Sequence of chain 1.C:
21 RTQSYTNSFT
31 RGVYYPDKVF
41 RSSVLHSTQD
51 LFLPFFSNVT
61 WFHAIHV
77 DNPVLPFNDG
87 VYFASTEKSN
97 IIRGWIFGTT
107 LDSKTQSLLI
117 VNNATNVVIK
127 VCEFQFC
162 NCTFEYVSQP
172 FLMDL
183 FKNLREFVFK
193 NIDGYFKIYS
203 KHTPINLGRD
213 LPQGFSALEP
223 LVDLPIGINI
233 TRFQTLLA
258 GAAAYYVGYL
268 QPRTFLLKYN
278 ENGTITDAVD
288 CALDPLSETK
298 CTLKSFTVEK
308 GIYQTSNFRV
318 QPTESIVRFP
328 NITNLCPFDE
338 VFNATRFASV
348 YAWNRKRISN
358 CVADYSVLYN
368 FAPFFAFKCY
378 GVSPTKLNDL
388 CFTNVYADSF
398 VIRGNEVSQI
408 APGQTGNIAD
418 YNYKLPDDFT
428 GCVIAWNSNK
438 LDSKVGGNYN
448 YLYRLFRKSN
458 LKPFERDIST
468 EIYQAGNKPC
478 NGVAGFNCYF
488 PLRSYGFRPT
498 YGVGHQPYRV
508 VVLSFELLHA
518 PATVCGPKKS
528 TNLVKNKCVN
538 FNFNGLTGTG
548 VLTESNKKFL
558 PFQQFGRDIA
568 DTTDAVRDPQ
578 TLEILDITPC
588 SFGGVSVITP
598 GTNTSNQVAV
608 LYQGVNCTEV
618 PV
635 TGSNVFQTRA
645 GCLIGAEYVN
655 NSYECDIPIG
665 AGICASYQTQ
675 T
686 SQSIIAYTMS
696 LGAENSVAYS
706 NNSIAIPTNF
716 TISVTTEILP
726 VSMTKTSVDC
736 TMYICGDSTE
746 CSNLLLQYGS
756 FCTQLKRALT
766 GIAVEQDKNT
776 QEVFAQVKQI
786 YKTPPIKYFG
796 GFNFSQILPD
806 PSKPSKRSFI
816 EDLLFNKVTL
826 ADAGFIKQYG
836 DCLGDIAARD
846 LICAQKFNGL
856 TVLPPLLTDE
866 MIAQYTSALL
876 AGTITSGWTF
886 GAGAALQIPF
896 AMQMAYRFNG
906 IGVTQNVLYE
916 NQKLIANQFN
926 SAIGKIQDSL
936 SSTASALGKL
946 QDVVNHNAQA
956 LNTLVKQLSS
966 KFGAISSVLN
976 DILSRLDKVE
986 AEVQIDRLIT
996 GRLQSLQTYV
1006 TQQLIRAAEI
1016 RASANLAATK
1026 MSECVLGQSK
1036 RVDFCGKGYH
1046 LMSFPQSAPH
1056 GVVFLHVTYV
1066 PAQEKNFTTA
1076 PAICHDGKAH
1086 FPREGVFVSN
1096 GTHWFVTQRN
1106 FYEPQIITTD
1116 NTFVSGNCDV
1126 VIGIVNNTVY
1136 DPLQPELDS

This small molecule binds to this protein.
Small molecule (SMILES): CC(=O)N[C@@H]1[C@@H](O)[C@H](O)[C@@H](CO)O[C@H]1O

Binding-site contacts:
Ligand atom C4 contacts residue ASN279 of chain 1.C at 4.2 Å.
Ligand atom C5 contacts residue ASN279 of chain 1.C at 3.7 Å.
Ligand atom N2 contacts residue ASN277 of chain 1.C at 4.3 Å.
Ligand atom C3 contacts residue ASN279 of chain 1.C at 3.8 Å.
Ligand atom N2 contacts residue ASN279 of chain 1.C at 2.9 Å (h-bond).
Ligand atom O7 contacts residue ASN279 of chain 1.C at 4.4 Å.
Ligand atom C8 contacts residue GLU278 of chain 1.C at 3.6 Å.
Ligand atom C1 contacts residue ASN279 of chain 1.C at 1.4 Å.
Ligand atom C7 contacts residue ASN277 of chain 1.C at 3.9 Å.
Ligand atom O7 contacts residue ASN277 of chain 1.C at 4.3 Å.
Ligand atom O5 contacts residue ASN279 of chain 1.C at 2.4 Å (h-bond).
Ligand atom C2 contacts residue ASN279 of chain 1.C at 2.5 Å.
Ligand atom C7 contacts residue ASN279 of chain 1.C at 3.9 Å.
Ligand atom C8 contacts residue ASN277 of chain 1.C at 3.6 Å.